Binding-site contacts:
Ligand atom C7 contacts residue ASN384 of chain 1.B at 3.6 Å.
Ligand atom O5 contacts residue GLN462 of chain 1.B at 4.1 Å.
Ligand atom O7 contacts residue GLN462 of chain 1.B at 2.9 Å (h-bond).
Ligand atom C8 contacts residue ALA470 of chain 1.B at 3.7 Å (hydrophobic).
Ligand atom C6 contacts residue THR461 of chain 1.B at 3.6 Å.
Ligand atom O7 contacts residue ALA470 of chain 1.B at 3.7 Å.
Ligand atom O5 contacts residue ASN384 of chain 1.B at 2.3 Å (h-bond).
Ligand atom O6 contacts residue THR461 of chain 1.B at 3.5 Å (h-bond).
Ligand atom C3 contacts residue ASN384 of chain 1.B at 3.7 Å.
Ligand atom O6 contacts residue ASP459 of chain 1.B at 3.0 Å (salt-bridge).
Ligand atom C6 contacts residue ASP459 of chain 1.B at 4.2 Å.
Ligand atom C3 contacts residue GLN462 of chain 1.B at 3.9 Å.
Ligand atom C4 contacts residue ASN384 of chain 1.B at 4.1 Å.
Ligand atom C1 contacts residue ASN384 of chain 1.B at 1.4 Å.
Ligand atom C1 contacts residue GLN462 of chain 1.B at 4.4 Å.
Ligand atom C5 contacts residue ASN384 of chain 1.B at 3.6 Å.
Ligand atom O7 contacts residue TYR467 of chain 1.B at 4.2 Å.
Ligand atom C2 contacts residue GLN462 of chain 1.B at 3.7 Å.
Ligand atom N2 contacts residue ASN384 of chain 1.B at 2.8 Å (h-bond).
Ligand atom C7 contacts residue GLN462 of chain 1.B at 3.9 Å.
Ligand atom O3 contacts residue GLN462 of chain 1.B at 3.5 Å (h-bond).
Ligand atom O6 contacts residue SER386 of chain 1.B at 3.9 Å.
Ligand atom C2 contacts residue ASN384 of chain 1.B at 2.4 Å.
Ligand atom C4 contacts residue GLN462 of chain 1.B at 4.0 Å.
Ligand atom N2 contacts residue GLN462 of chain 1.B at 4.2 Å.
Ligand atom O7 contacts residue ASN384 of chain 1.B at 4.0 Å.
Ligand atom C7 contacts residue ALA470 of chain 1.B at 4.0 Å (hydrophobic).
Ligand atom O6 contacts residue ASN384 of chain 1.B at 4.5 Å.

This protein binds this small molecule.
Small molecule (SMILES): CC(=O)N[C@@H]1[C@@H](O)[C@H](O)[C@@H](CO)O[C@H]1O

Sequence of chain 1.B:
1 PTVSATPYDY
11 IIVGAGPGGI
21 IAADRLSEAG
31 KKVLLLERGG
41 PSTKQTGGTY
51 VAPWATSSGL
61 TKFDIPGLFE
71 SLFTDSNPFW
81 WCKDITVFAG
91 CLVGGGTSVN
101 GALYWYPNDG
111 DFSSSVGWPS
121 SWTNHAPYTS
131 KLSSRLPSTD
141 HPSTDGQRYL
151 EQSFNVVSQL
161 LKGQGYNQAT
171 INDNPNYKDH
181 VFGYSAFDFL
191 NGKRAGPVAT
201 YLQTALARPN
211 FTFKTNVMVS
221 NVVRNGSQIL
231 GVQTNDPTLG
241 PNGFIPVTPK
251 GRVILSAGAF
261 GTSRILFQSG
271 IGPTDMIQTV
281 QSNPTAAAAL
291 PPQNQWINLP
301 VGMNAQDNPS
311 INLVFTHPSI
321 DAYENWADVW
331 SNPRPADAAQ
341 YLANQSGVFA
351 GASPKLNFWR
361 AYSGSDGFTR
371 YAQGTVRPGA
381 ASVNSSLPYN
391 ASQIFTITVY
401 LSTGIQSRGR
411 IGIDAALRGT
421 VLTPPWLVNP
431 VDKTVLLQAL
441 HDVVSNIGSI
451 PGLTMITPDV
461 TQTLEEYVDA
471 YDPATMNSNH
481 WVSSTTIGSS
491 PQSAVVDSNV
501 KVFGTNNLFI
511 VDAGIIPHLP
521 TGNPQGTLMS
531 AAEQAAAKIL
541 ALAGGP